A small-molecule ligand and the protein it binds are described below.
Small molecule (SMILES): O=[N+]([O-])c1ccc(O[C@@H]2O[C@H](CO)[C@@H](O)[C@H](O)[C@H]2F)c([N+](=O)[O-])c1

Sequence of chain 1.A:
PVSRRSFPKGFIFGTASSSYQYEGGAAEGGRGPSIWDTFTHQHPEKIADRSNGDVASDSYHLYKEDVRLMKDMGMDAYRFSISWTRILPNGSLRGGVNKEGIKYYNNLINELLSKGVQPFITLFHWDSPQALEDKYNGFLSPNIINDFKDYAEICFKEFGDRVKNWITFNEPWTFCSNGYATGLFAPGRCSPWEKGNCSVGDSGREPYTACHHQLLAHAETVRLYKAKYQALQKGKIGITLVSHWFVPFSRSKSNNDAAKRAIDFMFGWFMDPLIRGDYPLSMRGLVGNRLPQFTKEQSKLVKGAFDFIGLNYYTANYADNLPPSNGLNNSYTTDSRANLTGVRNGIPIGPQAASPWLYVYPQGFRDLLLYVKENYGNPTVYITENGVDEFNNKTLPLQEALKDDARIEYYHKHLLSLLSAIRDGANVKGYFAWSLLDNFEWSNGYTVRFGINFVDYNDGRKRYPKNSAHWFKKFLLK

Binding-site contacts:
Ligand atom O4 contacts residue GLN48 of chain 1.A at 2.7 Å (h-bond).
Ligand atom O4 contacts residue TRP469 of chain 1.A at 3.5 Å (h-bond).
Ligand atom O4 contacts residue TRP461 of chain 1.A at 3.1 Å.
Ligand atom C5 contacts residue TYR341 of chain 1.A at 3.2 Å (hydrophobic).
Ligand atom C4 contacts residue GLU468 of chain 1.A at 3.4 Å.
Ligand atom C6 contacts residue PHE477 of chain 1.A at 3.6 Å (hydrophobic).
Ligand atom O22 contacts residue TRP200 of chain 1.A at 3.2 Å.
Ligand atom O12 contacts residue PHE212 of chain 1.A at 3.4 Å.
Ligand atom F contacts residue ASN197 of chain 1.A at 3.4 Å.
Ligand atom N1 contacts residue GLU468 of chain 1.A at 3.2 Å (salt-bridge).
Ligand atom C16 contacts residue GLU198 of chain 1.A at 3.2 Å.
Ligand atom C2 contacts residue TRP153 of chain 1.A at 3.9 Å (hydrophobic).
Ligand atom C5 contacts residue TRP461 of chain 1.A at 3.6 Å (hydrophobic).
Ligand atom C6 contacts residue GLU468 of chain 1.A at 3.3 Å.
Ligand atom O12 contacts residue GLU468 of chain 1.A at 3.3 Å (salt-bridge).
Ligand atom C6 contacts residue TRP461 of chain 1.A at 3.7 Å (hydrophobic).
Ligand atom O11 contacts residue TRP469 of chain 1.A at 3.1 Å.
Ligand atom O6 contacts residue TRP384 of chain 1.A at 3.3 Å.
Ligand atom O3 contacts residue HIS152 of chain 1.A at 3.1 Å (h-bond).
Ligand atom C2 contacts residue GLU412 of chain 1.A at 3.4 Å.
Ligand atom C3 contacts residue GLU412 of chain 1.A at 3.5 Å.
Ligand atom C5 contacts residue GLU412 of chain 1.A at 3.7 Å.
Ligand atom F contacts residue GLU412 of chain 1.A at 2.8 Å.
Ligand atom C2 contacts residue GLU198 of chain 1.A at 3.4 Å.
Ligand atom C11 contacts residue GLU198 of chain 1.A at 3.7 Å.
Ligand atom O11 contacts residue GLU468 of chain 1.A at 2.7 Å (salt-bridge).
Ligand atom C6 contacts residue TYR341 of chain 1.A at 3.8 Å (hydrophobic).
Ligand atom C1 contacts residue GLU412 of chain 1.A at 3.5 Å.
Ligand atom O3 contacts residue TRP469 of chain 1.A at 3.1 Å (h-bond).
Ligand atom O6 contacts residue GLU468 of chain 1.A at 2.6 Å (salt-bridge).
Ligand atom O5 contacts residue GLU412 of chain 1.A at 3.1 Å (salt-bridge).
Ligand atom C3 contacts residue TRP469 of chain 1.A at 3.9 Å (hydrophobic).
Ligand atom C4 contacts residue TRP469 of chain 1.A at 3.7 Å (hydrophobic).
Ligand atom F contacts residue GLU198 of chain 1.A at 3.0 Å.
Ligand atom C16 contacts residue THR201 of chain 1.A at 3.8 Å.
Ligand atom C1 contacts residue GLU198 of chain 1.A at 3.2 Å.
Ligand atom O4 contacts residue GLU468 of chain 1.A at 2.5 Å (salt-bridge).
Ligand atom O5 contacts residue TYR341 of chain 1.A at 2.8 Å (h-bond).
Ligand atom O1 contacts residue GLU198 of chain 1.A at 3.6 Å (salt-bridge).
Ligand atom O3 contacts residue GLN48 of chain 1.A at 2.8 Å (h-bond).